A small-molecule ligand and the protein it binds are described below.
Small molecule (SMILES): CC(=O)N[C@H]1[C@H](O[C@H]2[C@H](O[C@@H]3O[C@@H](C)[C@@H](O)[C@@H](O)[C@@H]3O)[C@@H](NC(C)=O)CO[C@@H]2CO[C@@H]2O[C@@H](C)[C@@H](O)[C@@H](O)[C@@H]2O)O[C@H](CO)[C@@H](O[C@@H]2O[C@H](CO)[C@@H](O)[C@H](O[C@H]3O[C@H](CO)[C@@H](O)[C@H](O)[C@@H]3O)[C@@H]2O)[C@@H]1O

Binding-site contacts:
Ligand atom O5 contacts residue TYR121 of chain 2.A at 3.8 Å.
Ligand atom C1 contacts residue TYR121 of chain 2.A at 3.7 Å (hydrophobic).
Ligand atom C8 contacts residue SO41 of chain 2.G at 3.9 Å.
Ligand atom C3 contacts residue PRO26 of chain 2.B at 3.6 Å (hydrophobic).
Ligand atom C2 contacts residue ASN149 of chain 2.A at 2.4 Å.
Ligand atom C6 contacts residue PHE155 of chain 2.A at 3.9 Å (hydrophobic).
Ligand atom C8 contacts residue ASN149 of chain 2.A at 4.0 Å.
Ligand atom O2 contacts residue PRO26 of chain 2.B at 4.0 Å.
Ligand atom C4 contacts residue ASN175 of chain 2.A at 3.9 Å.
Ligand atom C6 contacts residue GLN10 of chain 1.B at 3.7 Å.
Ligand atom C7 contacts residue ASN149 of chain 2.A at 3.4 Å.
Ligand atom O3 contacts residue GLY27 of chain 2.B at 3.7 Å.
Ligand atom O3 contacts residue ASN175 of chain 2.A at 3.3 Å (h-bond).
Ligand atom C7 contacts residue TYR121 of chain 2.A at 3.6 Å (hydrophobic).
Ligand atom C7 contacts residue ASN175 of chain 2.A at 4.0 Å.
Ligand atom N2 contacts residue ASN149 of chain 2.A at 2.9 Å (h-bond).
Ligand atom C3 contacts residue ASN149 of chain 2.A at 3.8 Å.
Ligand atom C5 contacts residue ASN149 of chain 2.A at 3.7 Å.
Ligand atom O7 contacts residue ASN175 of chain 2.A at 3.0 Å (h-bond).
Ligand atom C2 contacts residue TYR121 of chain 2.A at 4.0 Å (hydrophobic).
Ligand atom C1 contacts residue ASN149 of chain 2.A at 1.4 Å.
Ligand atom C3 contacts residue TYR121 of chain 2.A at 4.0 Å (hydrophobic).
Ligand atom C8 contacts residue TYR121 of chain 2.A at 3.3 Å (hydrophobic).
Ligand atom C8 contacts residue LEU24 of chain 2.B at 3.8 Å (hydrophobic).
Ligand atom O3 contacts residue PRO26 of chain 2.B at 2.9 Å (h-bond).
Ligand atom O7 contacts residue ASN149 of chain 2.A at 3.5 Å (h-bond).
Ligand atom C1 contacts residue ASN175 of chain 2.A at 3.6 Å.
Ligand atom O5 contacts residue ASN149 of chain 2.A at 2.4 Å (h-bond).
Ligand atom C5 contacts residue TYR121 of chain 2.A at 3.7 Å (hydrophobic).
Ligand atom C5 contacts residue GLN10 of chain 1.B at 3.6 Å.
Ligand atom O3 contacts residue SER198 of chain 1.A at 3.3 Å (h-bond).
Ligand atom O6 contacts residue PRO26 of chain 2.B at 3.4 Å.
Ligand atom O5 contacts residue ASN175 of chain 2.A at 3.6 Å.
Ligand atom O7 contacts residue TYR121 of chain 2.A at 3.8 Å.
Ligand atom O4 contacts residue ASP196 of chain 1.A at 3.5 Å (salt-bridge).
Ligand atom C8 contacts residue ARG122 of chain 2.A at 3.9 Å.
Ligand atom C3 contacts residue ASN175 of chain 2.A at 4.0 Å.
Ligand atom O7 contacts residue LEU24 of chain 2.B at 3.7 Å.
Ligand atom N2 contacts residue TYR121 of chain 2.A at 2.9 Å (h-bond).
Ligand atom C8 contacts residue LYS123 of chain 2.A at 3.6 Å.

Sequence of chain 1.A:
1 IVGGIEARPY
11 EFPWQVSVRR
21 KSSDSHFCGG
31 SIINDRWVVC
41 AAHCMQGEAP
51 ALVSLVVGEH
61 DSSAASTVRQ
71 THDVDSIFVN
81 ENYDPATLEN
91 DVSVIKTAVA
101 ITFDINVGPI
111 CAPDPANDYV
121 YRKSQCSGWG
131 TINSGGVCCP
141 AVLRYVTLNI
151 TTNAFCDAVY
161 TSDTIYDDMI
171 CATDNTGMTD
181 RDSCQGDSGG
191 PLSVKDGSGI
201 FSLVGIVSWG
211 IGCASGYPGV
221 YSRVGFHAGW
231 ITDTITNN

Sequence of chain 1.B:
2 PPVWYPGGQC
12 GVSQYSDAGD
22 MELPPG

Sequence of chain 2.A:
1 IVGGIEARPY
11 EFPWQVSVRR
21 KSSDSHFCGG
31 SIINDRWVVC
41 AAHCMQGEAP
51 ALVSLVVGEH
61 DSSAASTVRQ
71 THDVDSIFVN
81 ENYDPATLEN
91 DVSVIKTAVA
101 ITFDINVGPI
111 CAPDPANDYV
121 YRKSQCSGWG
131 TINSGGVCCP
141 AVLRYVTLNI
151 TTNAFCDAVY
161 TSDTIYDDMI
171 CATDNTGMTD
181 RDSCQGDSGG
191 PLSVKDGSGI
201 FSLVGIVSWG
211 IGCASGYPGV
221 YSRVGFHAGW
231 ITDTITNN

Sequence of chain 2.B:
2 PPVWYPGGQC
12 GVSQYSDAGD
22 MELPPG